Sequence of chain 1.B:
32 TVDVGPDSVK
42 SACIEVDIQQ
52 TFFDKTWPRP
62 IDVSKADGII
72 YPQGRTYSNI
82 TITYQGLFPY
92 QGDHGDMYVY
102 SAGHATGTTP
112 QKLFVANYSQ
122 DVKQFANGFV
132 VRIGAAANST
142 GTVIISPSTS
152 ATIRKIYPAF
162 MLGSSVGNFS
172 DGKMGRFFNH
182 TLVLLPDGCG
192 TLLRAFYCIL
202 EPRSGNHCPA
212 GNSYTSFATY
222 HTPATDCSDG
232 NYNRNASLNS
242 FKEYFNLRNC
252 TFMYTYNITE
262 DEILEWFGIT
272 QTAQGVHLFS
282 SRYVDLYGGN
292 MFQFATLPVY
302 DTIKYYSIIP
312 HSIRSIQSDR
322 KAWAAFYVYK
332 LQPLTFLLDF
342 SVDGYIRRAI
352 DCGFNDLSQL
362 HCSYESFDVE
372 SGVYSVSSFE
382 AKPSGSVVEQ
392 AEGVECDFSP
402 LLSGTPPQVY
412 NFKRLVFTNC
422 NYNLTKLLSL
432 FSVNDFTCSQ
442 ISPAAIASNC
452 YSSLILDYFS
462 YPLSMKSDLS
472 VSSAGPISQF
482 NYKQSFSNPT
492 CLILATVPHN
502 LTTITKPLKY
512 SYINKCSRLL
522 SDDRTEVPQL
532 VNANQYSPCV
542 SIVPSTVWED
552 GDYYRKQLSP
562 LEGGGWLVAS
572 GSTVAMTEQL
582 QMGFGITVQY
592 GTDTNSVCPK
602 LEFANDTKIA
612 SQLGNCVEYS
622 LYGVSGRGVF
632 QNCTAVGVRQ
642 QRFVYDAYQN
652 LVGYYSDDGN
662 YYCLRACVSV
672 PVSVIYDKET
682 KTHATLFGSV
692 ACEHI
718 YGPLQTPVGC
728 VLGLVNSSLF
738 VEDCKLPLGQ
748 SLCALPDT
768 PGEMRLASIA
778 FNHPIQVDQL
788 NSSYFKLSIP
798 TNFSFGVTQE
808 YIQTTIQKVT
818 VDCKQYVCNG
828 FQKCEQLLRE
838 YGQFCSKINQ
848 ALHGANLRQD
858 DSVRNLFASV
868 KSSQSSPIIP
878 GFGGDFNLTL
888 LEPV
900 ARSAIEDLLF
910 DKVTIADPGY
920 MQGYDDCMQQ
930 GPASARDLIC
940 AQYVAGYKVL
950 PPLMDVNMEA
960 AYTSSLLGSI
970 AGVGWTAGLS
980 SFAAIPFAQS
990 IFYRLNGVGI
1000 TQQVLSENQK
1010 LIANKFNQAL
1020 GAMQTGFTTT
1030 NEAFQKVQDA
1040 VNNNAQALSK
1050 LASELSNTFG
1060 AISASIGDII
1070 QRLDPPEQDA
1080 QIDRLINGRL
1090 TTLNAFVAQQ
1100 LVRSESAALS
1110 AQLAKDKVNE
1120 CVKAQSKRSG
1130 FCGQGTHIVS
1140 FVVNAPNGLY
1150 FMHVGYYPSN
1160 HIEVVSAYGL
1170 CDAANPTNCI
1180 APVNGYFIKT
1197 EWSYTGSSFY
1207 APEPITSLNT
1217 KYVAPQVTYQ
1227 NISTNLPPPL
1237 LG

Binding-site contacts:
Ligand atom O5 contacts residue ASN884 of chain 1.B at 2.4 Å (h-bond).
Ligand atom O7 contacts residue ASN884 of chain 1.B at 3.7 Å.
Ligand atom N2 contacts residue ASN884 of chain 1.B at 2.9 Å (h-bond).
Ligand atom O6 contacts residue THR886 of chain 1.B at 4.2 Å.
Ligand atom C5 contacts residue ASN884 of chain 1.B at 3.7 Å.
Ligand atom C2 contacts residue ASN884 of chain 1.B at 2.5 Å.
Ligand atom C1 contacts residue ASN884 of chain 1.B at 1.4 Å.
Ligand atom C4 contacts residue ASN884 of chain 1.B at 4.4 Å.
Ligand atom O5 contacts residue THR886 of chain 1.B at 3.8 Å.
Ligand atom C1 contacts residue THR886 of chain 1.B at 3.8 Å.
Ligand atom C8 contacts residue ASN884 of chain 1.B at 4.5 Å.
Ligand atom C7 contacts residue ASN884 of chain 1.B at 3.5 Å.
Ligand atom C5 contacts residue THR886 of chain 1.B at 3.7 Å.
Ligand atom C6 contacts residue THR886 of chain 1.B at 4.4 Å.
Ligand atom C3 contacts residue ASN884 of chain 1.B at 3.8 Å.

The protein below binds the small molecule below.
Small molecule (SMILES): CC(=O)N[C@H]1[C@H](O[C@H]2[C@H](O)[C@@H](NC(C)=O)CO[C@@H]2CO)O[C@H](CO)[C@@H](O[C@@H]2O[C@H](CO)[C@@H](O)[C@H](O)[C@@H]2O)[C@@H]1O